Binding-site contacts:
Ligand atom C4 contacts residue GLU235 of chain 2.A at 3.5 Å.
Ligand atom C1 contacts residue ASN597 of chain 1.A at 1.4 Å.
Ligand atom O4 contacts residue ARG313 of chain 2.A at 4.0 Å.
Ligand atom O7 contacts residue GLN699 of chain 1.A at 3.3 Å (h-bond).
Ligand atom C7 contacts residue GLN699 of chain 1.A at 3.4 Å.
Ligand atom C1 contacts residue ARG313 of chain 2.A at 4.0 Å.
Ligand atom C2 contacts residue SER593 of chain 1.A at 3.7 Å.
Ligand atom N2 contacts residue ASN597 of chain 1.A at 3.0 Å (h-bond).
Ligand atom C4 contacts residue ARG313 of chain 2.A at 3.5 Å.
Ligand atom C5 contacts residue ASN597 of chain 1.A at 3.6 Å.
Ligand atom O2 contacts residue HIS71 of chain 2.A at 3.1 Å (h-bond).
Ligand atom O4 contacts residue GLU235 of chain 2.A at 2.9 Å (salt-bridge).
Ligand atom C1 contacts residue GLN699 of chain 1.A at 3.8 Å.
Ligand atom C3 contacts residue ARG313 of chain 2.A at 3.9 Å.
Ligand atom O5 contacts residue HIS71 of chain 2.A at 3.5 Å.
Ligand atom O5 contacts residue ASN597 of chain 1.A at 2.3 Å (h-bond).
Ligand atom C2 contacts residue GLN699 of chain 1.A at 3.7 Å.
Ligand atom C2 contacts residue ARG313 of chain 2.A at 3.8 Å.
Ligand atom C3 contacts residue GLU235 of chain 2.A at 3.5 Å.
Ligand atom O2 contacts residue GLU235 of chain 2.A at 2.5 Å (salt-bridge).
Ligand atom C8 contacts residue ALA594 of chain 1.A at 3.7 Å (hydrophobic).
Ligand atom C5 contacts residue GLU235 of chain 2.A at 3.3 Å.
Ligand atom N2 contacts residue SER593 of chain 1.A at 2.8 Å (h-bond).
Ligand atom C3 contacts residue GLU235 of chain 2.A at 3.9 Å.
Ligand atom O3 contacts residue ARG313 of chain 2.A at 3.0 Å (salt-bridge).
Ligand atom C8 contacts residue SER590 of chain 1.A at 3.4 Å.
Ligand atom C2 contacts residue ASN597 of chain 1.A at 2.5 Å.
Ligand atom C7 contacts residue ASN597 of chain 1.A at 3.8 Å.
Ligand atom C8 contacts residue SER593 of chain 1.A at 3.8 Å.
Ligand atom O3 contacts residue GLU235 of chain 2.A at 3.1 Å (salt-bridge).
Ligand atom C1 contacts residue GLU235 of chain 2.A at 4.0 Å.
Ligand atom C3 contacts residue ARG313 of chain 2.A at 3.7 Å.
Ligand atom C2 contacts residue GLU235 of chain 2.A at 3.3 Å.
Ligand atom C6 contacts residue GLU235 of chain 2.A at 4.0 Å.
Ligand atom C3 contacts residue ASN597 of chain 1.A at 3.8 Å.
Ligand atom O2 contacts residue ARG313 of chain 2.A at 3.5 Å (salt-bridge).
Ligand atom N2 contacts residue GLN699 of chain 1.A at 3.6 Å.
Ligand atom C1 contacts residue SER593 of chain 1.A at 3.7 Å.
Ligand atom C7 contacts residue SER593 of chain 1.A at 3.8 Å.
Ligand atom C8 contacts residue TYR236 of chain 2.A at 3.7 Å (hydrophobic).

Sequence of chain 2.A:
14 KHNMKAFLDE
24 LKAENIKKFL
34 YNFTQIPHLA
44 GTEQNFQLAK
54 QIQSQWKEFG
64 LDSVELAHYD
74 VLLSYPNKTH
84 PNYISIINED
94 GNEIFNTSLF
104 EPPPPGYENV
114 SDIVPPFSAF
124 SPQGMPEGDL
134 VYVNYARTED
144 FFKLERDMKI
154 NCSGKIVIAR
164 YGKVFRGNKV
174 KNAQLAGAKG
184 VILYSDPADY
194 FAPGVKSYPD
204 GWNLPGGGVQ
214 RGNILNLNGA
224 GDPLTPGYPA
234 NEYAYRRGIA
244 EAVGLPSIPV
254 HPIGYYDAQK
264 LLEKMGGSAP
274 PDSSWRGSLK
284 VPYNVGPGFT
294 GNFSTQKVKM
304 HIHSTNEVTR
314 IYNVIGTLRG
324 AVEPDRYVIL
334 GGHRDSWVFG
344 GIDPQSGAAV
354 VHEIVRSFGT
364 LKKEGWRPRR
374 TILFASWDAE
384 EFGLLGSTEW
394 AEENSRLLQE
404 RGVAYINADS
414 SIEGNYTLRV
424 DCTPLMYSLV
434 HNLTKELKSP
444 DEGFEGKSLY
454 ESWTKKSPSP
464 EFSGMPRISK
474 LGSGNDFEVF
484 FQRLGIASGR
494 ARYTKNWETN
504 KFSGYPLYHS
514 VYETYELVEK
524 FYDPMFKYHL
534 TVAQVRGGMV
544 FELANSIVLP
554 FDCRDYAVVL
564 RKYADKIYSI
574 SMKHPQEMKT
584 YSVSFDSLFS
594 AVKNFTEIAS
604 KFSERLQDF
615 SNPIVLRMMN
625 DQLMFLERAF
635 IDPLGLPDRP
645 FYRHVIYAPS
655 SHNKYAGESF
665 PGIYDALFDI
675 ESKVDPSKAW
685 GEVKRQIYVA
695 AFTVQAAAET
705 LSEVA

Sequence of chain 1.A:
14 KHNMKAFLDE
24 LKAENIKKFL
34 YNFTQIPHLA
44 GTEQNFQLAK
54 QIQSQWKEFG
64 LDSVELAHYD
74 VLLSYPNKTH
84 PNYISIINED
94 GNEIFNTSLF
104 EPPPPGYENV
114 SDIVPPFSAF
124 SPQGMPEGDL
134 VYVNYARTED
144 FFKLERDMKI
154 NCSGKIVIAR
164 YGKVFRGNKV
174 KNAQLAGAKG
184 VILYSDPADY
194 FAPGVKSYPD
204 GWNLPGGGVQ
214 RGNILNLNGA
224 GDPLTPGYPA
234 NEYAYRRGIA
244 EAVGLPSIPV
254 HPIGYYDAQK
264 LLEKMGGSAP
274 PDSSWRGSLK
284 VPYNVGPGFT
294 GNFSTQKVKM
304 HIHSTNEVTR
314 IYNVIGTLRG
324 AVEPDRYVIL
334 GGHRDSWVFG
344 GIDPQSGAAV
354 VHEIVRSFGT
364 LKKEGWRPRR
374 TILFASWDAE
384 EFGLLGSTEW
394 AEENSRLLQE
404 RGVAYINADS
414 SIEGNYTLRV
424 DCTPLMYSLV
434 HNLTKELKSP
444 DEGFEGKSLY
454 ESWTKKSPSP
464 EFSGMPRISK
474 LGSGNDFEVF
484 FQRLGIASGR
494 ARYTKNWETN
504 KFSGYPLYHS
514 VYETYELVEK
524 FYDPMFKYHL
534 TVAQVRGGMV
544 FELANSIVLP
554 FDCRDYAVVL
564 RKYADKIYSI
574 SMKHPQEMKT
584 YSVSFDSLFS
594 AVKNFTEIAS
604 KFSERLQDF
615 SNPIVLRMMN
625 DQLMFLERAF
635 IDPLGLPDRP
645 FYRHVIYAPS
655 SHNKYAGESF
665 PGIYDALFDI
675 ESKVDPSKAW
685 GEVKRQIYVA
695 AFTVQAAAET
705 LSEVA

This small molecule binds to this protein.
Small molecule (SMILES): CC(=O)N[C@H]1[C@H](O[C@H]2[C@H](O)[C@@H](NC(C)=O)CO[C@@H]2CO)O[C@H](CO)[C@@H](O[C@@H]2O[C@H](CO)[C@@H](O)[C@H](O[C@H]3O[C@H](CO)[C@@H](O)[C@H](O)[C@@H]3O)[C@@H]2O)[C@@H]1O